The protein below binds the small molecule below.
Small molecule (SMILES): O=C(CCC(F)(F)F)N1CCC2(CC1)CC(c1ccccc1)=NO2

Sequence of chain 1.B:
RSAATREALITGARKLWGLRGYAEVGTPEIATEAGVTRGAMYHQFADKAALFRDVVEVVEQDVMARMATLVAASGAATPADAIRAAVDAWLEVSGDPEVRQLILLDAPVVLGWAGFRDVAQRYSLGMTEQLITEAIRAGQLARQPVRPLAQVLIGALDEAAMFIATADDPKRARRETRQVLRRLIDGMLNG

Binding-site contacts:
Ligand atom C6 contacts residue THR158 of chain 1.B at 3.5 Å.
Ligand atom O1 contacts residue SER154 of chain 1.B at 3.3 Å (h-bond).
Ligand atom C2 contacts residue LEU187 of chain 1.B at 3.7 Å (hydrophobic).
Ligand atom O contacts residue MET97 of chain 1.B at 3.6 Å.
Ligand atom C1 contacts residue LEU187 of chain 1.B at 3.7 Å (hydrophobic).
Ligand atom C3 contacts residue LEU187 of chain 1.B at 3.6 Å (hydrophobic).
Ligand atom C12 contacts residue TRP120 of chain 1.B at 3.6 Å (hydrophobic).
Ligand atom C14 contacts residue GLU90 of chain 1.B at 3.7 Å.
Ligand atom C7 contacts residue THR158 of chain 1.B at 3.8 Å.
Ligand atom C4 contacts residue VAL117 of chain 1.B at 3.7 Å (hydrophobic).
Ligand atom C7 contacts residue LEU161 of chain 1.B at 3.7 Å (hydrophobic).
Ligand atom C15 contacts residue MET94 of chain 1.B at 3.4 Å (hydrophobic).
Ligand atom C11 contacts residue TRP120 of chain 1.B at 3.7 Å (hydrophobic).
Ligand atom N1 contacts residue SER154 of chain 1.B at 3.7 Å.
Ligand atom N contacts residue LEU187 of chain 1.B at 3.5 Å.
Ligand atom C10 contacts residue TRP120 of chain 1.B at 3.7 Å (hydrophobic).
Ligand atom C3 contacts residue ALA116 of chain 1.B at 3.6 Å (hydrophobic).
Ligand atom F1 contacts residue ASP188 of chain 1.B at 3.1 Å.
Ligand atom F contacts residue PHE146 of chain 1.B at 3.5 Å.
Ligand atom N1 contacts residue TRP120 of chain 1.B at 3.7 Å.
Ligand atom F1 contacts residue ALA150 of chain 1.B at 2.8 Å.
Ligand atom F2 contacts residue GLU90 of chain 1.B at 3.2 Å.
Ligand atom C4 contacts residue ILE113 of chain 1.B at 3.7 Å (hydrophobic).
Ligand atom C16 contacts residue MET94 of chain 1.B at 3.7 Å (hydrophobic).
Ligand atom C11 contacts residue SER154 of chain 1.B at 3.2 Å.
Ligand atom O1 contacts residue MET94 of chain 1.B at 2.9 Å.
Ligand atom C5 contacts residue ILE113 of chain 1.B at 3.7 Å (hydrophobic).
Ligand atom C12 contacts residue ASP188 of chain 1.B at 3.1 Å.
Ligand atom F1 contacts residue PHE146 of chain 1.B at 3.5 Å.
Ligand atom C13 contacts residue GLU90 of chain 1.B at 3.1 Å.
Ligand atom C15 contacts residue TRP120 of chain 1.B at 3.5 Å (hydrophobic).
Ligand atom F contacts residue TRP120 of chain 1.B at 3.6 Å.
Ligand atom O contacts residue TRP120 of chain 1.B at 3.7 Å.
Ligand atom O1 contacts residue VAL93 of chain 1.B at 3.7 Å.
Ligand atom C10 contacts residue ASP188 of chain 1.B at 3.5 Å.
Ligand atom F contacts residue ILE133 of chain 1.B at 3.2 Å.
Ligand atom C12 contacts residue SER154 of chain 1.B at 3.5 Å.
Ligand atom C8 contacts residue THR158 of chain 1.B at 3.3 Å.
Ligand atom F2 contacts residue ILE133 of chain 1.B at 3.5 Å.
Ligand atom O1 contacts residue GLU90 of chain 1.B at 3.1 Å (salt-bridge).